Sequence of chain 1.D:
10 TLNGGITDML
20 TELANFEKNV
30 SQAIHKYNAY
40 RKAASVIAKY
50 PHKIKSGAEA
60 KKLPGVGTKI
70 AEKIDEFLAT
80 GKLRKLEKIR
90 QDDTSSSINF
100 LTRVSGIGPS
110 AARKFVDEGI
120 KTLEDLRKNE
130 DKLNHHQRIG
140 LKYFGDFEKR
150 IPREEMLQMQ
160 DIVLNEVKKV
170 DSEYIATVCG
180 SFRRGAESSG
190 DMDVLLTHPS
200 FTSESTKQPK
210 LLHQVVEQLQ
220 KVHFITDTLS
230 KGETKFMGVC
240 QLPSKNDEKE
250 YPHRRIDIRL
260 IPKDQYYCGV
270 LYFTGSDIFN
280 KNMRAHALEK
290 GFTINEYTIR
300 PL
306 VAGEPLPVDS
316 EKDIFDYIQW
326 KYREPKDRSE

Binding-site contacts:
Ligand atom P contacts residue GLY66 of chain 1.D at 3.8 Å.
Ligand atom O4' contacts residue ALA38 of chain 1.D at 3.8 Å.
Ligand atom O5' contacts residue GLY66 of chain 1.D at 3.8 Å.
Ligand atom OP1 contacts residue GLY66 of chain 1.D at 2.8 Å (h-bond).
Ligand atom C3' contacts residue GLY64 of chain 1.D at 3.9 Å.
Ligand atom O5' contacts residue LYS35 of chain 1.D at 3.9 Å.
Ligand atom OP2 contacts residue GLY66 of chain 1.D at 3.7 Å.
Ligand atom OP1 contacts residue VAL65 of chain 1.D at 3.3 Å (h-bond).
Ligand atom P contacts residue VAL65 of chain 1.D at 3.9 Å.
Ligand atom OP1 contacts residue ILE69 of chain 1.D at 3.1 Å (h-bond).
Ligand atom OP2 contacts residue LYS35 of chain 1.D at 3.0 Å (salt-bridge).
Ligand atom P contacts residue ILE69 of chain 1.D at 4.0 Å.
Ligand atom N7 contacts residue LYS35 of chain 1.D at 3.8 Å.
Ligand atom C1' contacts residue ALA38 of chain 1.D at 4.0 Å (hydrophobic).
Ligand atom P contacts residue GLY64 of chain 1.D at 3.7 Å.
Ligand atom OP2 contacts residue LYS68 of chain 1.D at 3.1 Å (salt-bridge).
Ligand atom C5' contacts residue TYR39 of chain 1.D at 3.4 Å (hydrophobic).
Ligand atom C3' contacts residue GLY66 of chain 1.D at 3.7 Å.
Ligand atom N3 contacts residue ALA38 of chain 1.D at 3.5 Å.
Ligand atom OP1 contacts residue PRO63 of chain 1.D at 3.6 Å.
Ligand atom O3' contacts residue ILE69 of chain 1.D at 3.6 Å.
Ligand atom OP1 contacts residue LEU62 of chain 1.D at 3.5 Å (h-bond).
Ligand atom OP1 contacts residue THR67 of chain 1.D at 3.6 Å (h-bond).
Ligand atom OP2 contacts residue THR67 of chain 1.D at 3.7 Å.
Ligand atom C3' contacts residue LYS68 of chain 1.D at 3.8 Å.
Ligand atom P contacts residue LYS35 of chain 1.D at 3.5 Å.
Ligand atom C5' contacts residue GLY66 of chain 1.D at 3.7 Å.
Ligand atom OP1 contacts residue GLY64 of chain 1.D at 2.7 Å (h-bond).
Ligand atom OP1 contacts residue LYS68 of chain 1.D at 3.0 Å.
Ligand atom C8 contacts residue LYS35 of chain 1.D at 3.7 Å.
Ligand atom C5' contacts residue GLY64 of chain 1.D at 3.2 Å.
Ligand atom OP2 contacts residue GLY66 of chain 1.D at 4.0 Å.
Ligand atom P contacts residue LYS68 of chain 1.D at 3.7 Å.
Ligand atom O3' contacts residue GLY64 of chain 1.D at 3.3 Å.
Ligand atom OP3 contacts residue GLU26 of chain 1.D at 4.0 Å.
Ligand atom OP2 contacts residue VAL65 of chain 1.D at 3.8 Å.
Ligand atom OP3 contacts residue LYS35 of chain 1.D at 2.9 Å (salt-bridge).
Ligand atom O3' contacts residue LYS68 of chain 1.D at 3.8 Å.
Ligand atom OP1 contacts residue LYS68 of chain 1.D at 3.4 Å (salt-bridge).
Ligand atom C4' contacts residue GLY64 of chain 1.D at 3.2 Å.

This protein binds this small molecule.
Small molecule (SMILES): Cc1cn([C@H]2C[C@H](O[P](=O)(O)OC[C@H]3O[C@@H](n4ccc(N)nc4=O)C[C@@H]3O[P](=O)(O)OC[C@H]3O[C@@H](n4cnc5c(=O)nc(N)[nH]c54)C[C@@H]3O[P](=O)(O)OC[C@H]3O[C@@H](n4cnc5c(=O)nc(N)[nH]c54)C[C@@H]3O)[C@@H](CO[P](=O)(O)O[C@H]3C[C@H](n4cnc5c(=O)nc(N)[nH]c54)O[C@@H]3COP(=O)(O)O)O2)c(=O)[nH]c1=O